Sequence of chain 1.A:
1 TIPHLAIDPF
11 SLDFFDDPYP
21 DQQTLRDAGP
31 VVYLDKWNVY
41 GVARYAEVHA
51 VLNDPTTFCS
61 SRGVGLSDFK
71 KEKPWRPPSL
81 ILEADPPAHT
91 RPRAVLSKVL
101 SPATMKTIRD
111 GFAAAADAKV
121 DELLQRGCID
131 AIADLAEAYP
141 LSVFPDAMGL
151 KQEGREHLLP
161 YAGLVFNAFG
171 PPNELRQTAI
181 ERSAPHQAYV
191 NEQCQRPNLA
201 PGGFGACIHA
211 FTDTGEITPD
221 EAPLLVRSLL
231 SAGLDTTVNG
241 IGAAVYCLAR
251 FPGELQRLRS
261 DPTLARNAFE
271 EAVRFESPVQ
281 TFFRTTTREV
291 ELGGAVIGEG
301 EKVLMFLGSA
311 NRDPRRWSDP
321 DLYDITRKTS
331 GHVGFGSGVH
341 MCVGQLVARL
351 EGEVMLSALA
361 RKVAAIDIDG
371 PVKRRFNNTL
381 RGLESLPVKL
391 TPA

A protein and the small-molecule ligand that binds it are described below.
Small molecule (SMILES): CC(C)c1ccc(C(=O)O)cc1

Binding-site contacts:
Ligand atom C01 contacts residue PHE282 of chain 1.A at 3.1 Å (hydrophobic).
Ligand atom O12 contacts residue SER231 of chain 1.A at 3.5 Å.
Ligand atom C07 contacts residue ALA232 of chain 1.A at 4.1 Å (hydrophobic).
Ligand atom C03 contacts residue HEM1 of chain 1.B at 3.6 Å.
Ligand atom O11 contacts residue SER228 of chain 1.A at 2.6 Å (h-bond).
Ligand atom C02 contacts residue PHE166 of chain 1.A at 3.7 Å (hydrophobic).
Ligand atom C06 contacts residue VAL165 of chain 1.A at 4.2 Å (hydrophobic).
Ligand atom C10 contacts residue SER79 of chain 1.A at 3.6 Å.
Ligand atom C04 contacts residue ALA232 of chain 1.A at 3.6 Å (hydrophobic).
Ligand atom C10 contacts residue ARG76 of chain 1.A at 3.9 Å.
Ligand atom C02 contacts residue PHE282 of chain 1.A at 3.9 Å (hydrophobic).
Ligand atom C05 contacts residue PHE169 of chain 1.A at 4.0 Å (hydrophobic).
Ligand atom C04 contacts residue LEU82 of chain 1.A at 4.1 Å (hydrophobic).
Ligand atom O11 contacts residue ILE81 of chain 1.A at 3.8 Å.
Ligand atom C08 contacts residue LEU82 of chain 1.A at 3.8 Å (hydrophobic).
Ligand atom C09 contacts residue ALA232 of chain 1.A at 3.6 Å (hydrophobic).
Ligand atom C03 contacts residue PHE166 of chain 1.A at 3.7 Å (hydrophobic).
Ligand atom C06 contacts residue ARG76 of chain 1.A at 4.1 Å.
Ligand atom C06 contacts residue SER231 of chain 1.A at 3.9 Å.
Ligand atom C08 contacts residue HEM1 of chain 1.B at 3.7 Å.
Ligand atom C03 contacts residue THR236 of chain 1.A at 3.8 Å.
Ligand atom C07 contacts residue LEU82 of chain 1.A at 3.7 Å (hydrophobic).
Ligand atom C09 contacts residue HEM1 of chain 1.B at 3.5 Å.
Ligand atom C06 contacts residue LEU82 of chain 1.A at 3.8 Å (hydrophobic).
Ligand atom C10 contacts residue LEU82 of chain 1.A at 4.2 Å (hydrophobic).
Ligand atom C01 contacts residue LEU82 of chain 1.A at 4.0 Å (hydrophobic).
Ligand atom C05 contacts residue PHE166 of chain 1.A at 4.1 Å (hydrophobic).
Ligand atom C03 contacts residue ALA232 of chain 1.A at 3.6 Å (hydrophobic).
Ligand atom C01 contacts residue HEM1 of chain 1.B at 3.5 Å.
Ligand atom C09 contacts residue LEU82 of chain 1.A at 3.8 Å (hydrophobic).
Ligand atom C10 contacts residue SER228 of chain 1.A at 3.5 Å.
Ligand atom C05 contacts residue LEU82 of chain 1.A at 4.0 Å (hydrophobic).
Ligand atom O11 contacts residue LEU82 of chain 1.A at 3.7 Å.
Ligand atom C08 contacts residue ALA232 of chain 1.A at 3.9 Å (hydrophobic).
Ligand atom O11 contacts residue SER79 of chain 1.A at 2.6 Å (h-bond).
Ligand atom O12 contacts residue SER79 of chain 1.A at 3.9 Å.
Ligand atom O12 contacts residue ARG76 of chain 1.A at 2.9 Å (salt-bridge).
Ligand atom C06 contacts residue ALA232 of chain 1.A at 4.1 Å (hydrophobic).
Ligand atom C05 contacts residue ALA232 of chain 1.A at 3.9 Å (hydrophobic).
Ligand atom O12 contacts residue SER228 of chain 1.A at 3.6 Å.